Binding-site contacts:
Ligand atom C7 contacts residue ARG438 of chain 1.A at 3.6 Å.
Ligand atom O4 contacts residue ARG438 of chain 1.A at 4.5 Å.
Ligand atom O5 contacts residue ASN297 of chain 1.A at 2.3 Å (h-bond).
Ligand atom O5 contacts residue THR295 of chain 1.A at 3.5 Å (h-bond).
Ligand atom C8 contacts residue GLU440 of chain 1.A at 3.3 Å.
Ligand atom O7 contacts residue ARG438 of chain 1.A at 3.0 Å (salt-bridge).
Ligand atom C4 contacts residue ASN297 of chain 1.A at 4.1 Å.
Ligand atom C8 contacts residue CYS439 of chain 1.A at 4.3 Å (hydrophobic).
Ligand atom C2 contacts residue THR295 of chain 1.A at 4.0 Å.
Ligand atom C1 contacts residue ARG438 of chain 1.A at 4.3 Å.
Ligand atom C1 contacts residue ASN297 of chain 1.A at 1.4 Å.
Ligand atom O6 contacts residue THR295 of chain 1.A at 3.0 Å (h-bond).
Ligand atom C6 contacts residue THR295 of chain 1.A at 3.3 Å.
Ligand atom O4 contacts residue ASN297 of chain 1.A at 4.2 Å.
Ligand atom C5 contacts residue THR295 of chain 1.A at 4.0 Å.
Ligand atom C3 contacts residue ASN297 of chain 1.A at 3.9 Å.
Ligand atom O7 contacts residue CYS439 of chain 1.A at 4.3 Å.
Ligand atom C8 contacts residue ASN297 of chain 1.A at 3.4 Å.
Ligand atom O7 contacts residue ASN297 of chain 1.A at 3.2 Å (h-bond).
Ligand atom N2 contacts residue ARG438 of chain 1.A at 3.5 Å (salt-bridge).
Ligand atom C7 contacts residue ILE296 of chain 1.A at 4.5 Å (hydrophobic).
Ligand atom C2 contacts residue ARG438 of chain 1.A at 4.4 Å.
Ligand atom O7 contacts residue GLU440 of chain 1.A at 3.4 Å.
Ligand atom O6 contacts residue SER335 of chain 1.A at 3.8 Å.
Ligand atom N2 contacts residue ASN297 of chain 1.A at 2.8 Å (h-bond).
Ligand atom C1 contacts residue THR295 of chain 1.A at 4.2 Å.
Ligand atom C7 contacts residue ASN297 of chain 1.A at 2.9 Å.
Ligand atom C2 contacts residue ASN297 of chain 1.A at 2.6 Å.
Ligand atom C5 contacts residue ASN297 of chain 1.A at 3.6 Å.
Ligand atom O3 contacts residue THR295 of chain 1.A at 3.5 Å.
Ligand atom C8 contacts residue THR295 of chain 1.A at 3.9 Å.
Ligand atom C8 contacts residue ILE296 of chain 1.A at 3.3 Å (hydrophobic).
Ligand atom C3 contacts residue THR295 of chain 1.A at 4.5 Å.
Ligand atom C7 contacts residue GLU440 of chain 1.A at 3.6 Å.

Sequence of chain 1.A:
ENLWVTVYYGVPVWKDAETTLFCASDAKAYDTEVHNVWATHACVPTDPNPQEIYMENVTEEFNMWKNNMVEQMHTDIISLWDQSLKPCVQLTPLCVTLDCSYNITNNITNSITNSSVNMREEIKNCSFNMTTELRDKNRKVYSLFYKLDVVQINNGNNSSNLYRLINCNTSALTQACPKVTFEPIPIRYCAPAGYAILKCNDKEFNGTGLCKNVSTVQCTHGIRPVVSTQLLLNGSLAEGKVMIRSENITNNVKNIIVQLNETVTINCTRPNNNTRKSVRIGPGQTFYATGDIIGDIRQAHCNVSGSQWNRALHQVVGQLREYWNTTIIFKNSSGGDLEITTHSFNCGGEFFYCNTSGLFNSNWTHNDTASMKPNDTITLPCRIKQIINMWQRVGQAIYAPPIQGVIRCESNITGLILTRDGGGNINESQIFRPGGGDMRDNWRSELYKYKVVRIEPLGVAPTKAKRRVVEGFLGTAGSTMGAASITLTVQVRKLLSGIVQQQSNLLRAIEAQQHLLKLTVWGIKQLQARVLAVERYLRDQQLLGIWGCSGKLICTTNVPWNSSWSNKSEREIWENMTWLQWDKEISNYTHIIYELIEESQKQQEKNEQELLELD

The small molecule below binds the protein below.
Small molecule (SMILES): CC(=O)N[C@@H]1[C@@H](O)[C@H](O)[C@@H](CO)O[C@H]1O